This protein binds this small molecule.
Small molecule (SMILES): Nc1nc2ncc(CO[P](=O)(O)OP(=O)(O)O)nc2c(=O)[nH]1

Binding-site contacts:
Ligand atom O4P contacts residue VAL34 of chain 1.A at 3.5 Å.
Ligand atom C2 contacts residue PHE202 of chain 1.A at 3.5 Å (hydrophobic).
Ligand atom O5P contacts residue ARG268 of chain 1.A at 3.2 Å (salt-bridge).
Ligand atom C2 contacts residue ARG268 of chain 1.A at 3.6 Å.
Ligand atom C3 contacts residue ARG268 of chain 1.A at 3.6 Å.
Ligand atom C11 contacts residue LYS233 of chain 1.A at 3.4 Å.
Ligand atom C6 contacts residue ASP197 of chain 1.A at 3.3 Å.
Ligand atom C8 contacts residue MET152 of chain 1.A at 3.6 Å (hydrophobic).
Ligand atom N6 contacts residue VAL150 of chain 1.A at 3.7 Å.
Ligand atom N6 contacts residue ASP197 of chain 1.A at 3.0 Å (salt-bridge).
Ligand atom N5 contacts residue ASP109 of chain 1.A at 3.6 Å.
Ligand atom C8 contacts residue ASP197 of chain 1.A at 3.8 Å.
Ligand atom O6P contacts residue ASN36 of chain 1.A at 3.4 Å (h-bond).
Ligand atom C6 contacts residue ARG268 of chain 1.A at 3.8 Å.
Ligand atom N1 contacts residue PHE202 of chain 1.A at 3.3 Å.
Ligand atom O8 contacts residue GLY229 of chain 1.A at 3.5 Å (h-bond).
Ligand atom C6 contacts residue MET152 of chain 1.A at 3.6 Å (hydrophobic).
Ligand atom O4P contacts residue HIS270 of chain 1.A at 2.5 Å (h-bond).
Ligand atom N6 contacts residue LEU227 of chain 1.A at 3.5 Å.
Ligand atom O4P contacts residue ARG268 of chain 1.A at 2.8 Å (salt-bridge).
Ligand atom N1 contacts residue ARG268 of chain 1.A at 3.7 Å.
Ligand atom N5 contacts residue ASN128 of chain 1.A at 3.0 Å (h-bond).
Ligand atom N4 contacts residue ASP109 of chain 1.A at 2.8 Å (salt-bridge).
Ligand atom C9 contacts residue ARG268 of chain 1.A at 3.8 Å.
Ligand atom C10 contacts residue ARG268 of chain 1.A at 3.5 Å.
Ligand atom O4 contacts residue ARG268 of chain 1.A at 3.6 Å.
Ligand atom N5 contacts residue ARG268 of chain 1.A at 3.6 Å.
Ligand atom N7 contacts residue ASP197 of chain 1.A at 2.6 Å (salt-bridge).
Ligand atom C6 contacts residue ASN128 of chain 1.A at 3.6 Å.
Ligand atom C10 contacts residue ASP109 of chain 1.A at 3.6 Å.
Ligand atom C11 contacts residue PHE202 of chain 1.A at 3.7 Å (hydrophobic).
Ligand atom N6 contacts residue ASN128 of chain 1.A at 2.7 Å (h-bond).
Ligand atom O3P contacts residue HIS270 of chain 1.A at 3.8 Å.
Ligand atom N7 contacts residue MET152 of chain 1.A at 3.4 Å (h-bond).
Ligand atom O8 contacts residue LYS233 of chain 1.A at 3.0 Å (salt-bridge).
Ligand atom N1 contacts residue LYS233 of chain 1.A at 3.3 Å (salt-bridge).
Ligand atom O4 contacts residue LYS233 of chain 1.A at 3.8 Å.
Ligand atom O6P contacts residue HIS270 of chain 1.A at 3.1 Å.
Ligand atom N4 contacts residue ARG268 of chain 1.A at 3.4 Å.
Ligand atom P2 contacts residue HIS270 of chain 1.A at 3.3 Å.

Sequence of chain 1.A:
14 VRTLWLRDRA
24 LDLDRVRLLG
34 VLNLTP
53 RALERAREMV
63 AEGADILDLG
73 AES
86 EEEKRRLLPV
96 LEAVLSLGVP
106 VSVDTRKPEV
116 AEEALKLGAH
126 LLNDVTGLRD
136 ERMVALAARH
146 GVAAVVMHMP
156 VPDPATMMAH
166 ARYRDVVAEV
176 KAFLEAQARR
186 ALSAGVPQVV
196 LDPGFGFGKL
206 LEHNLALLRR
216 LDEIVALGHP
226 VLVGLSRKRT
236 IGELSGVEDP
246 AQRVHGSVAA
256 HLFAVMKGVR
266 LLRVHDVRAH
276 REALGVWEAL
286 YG